Sequence of chain 1.F:
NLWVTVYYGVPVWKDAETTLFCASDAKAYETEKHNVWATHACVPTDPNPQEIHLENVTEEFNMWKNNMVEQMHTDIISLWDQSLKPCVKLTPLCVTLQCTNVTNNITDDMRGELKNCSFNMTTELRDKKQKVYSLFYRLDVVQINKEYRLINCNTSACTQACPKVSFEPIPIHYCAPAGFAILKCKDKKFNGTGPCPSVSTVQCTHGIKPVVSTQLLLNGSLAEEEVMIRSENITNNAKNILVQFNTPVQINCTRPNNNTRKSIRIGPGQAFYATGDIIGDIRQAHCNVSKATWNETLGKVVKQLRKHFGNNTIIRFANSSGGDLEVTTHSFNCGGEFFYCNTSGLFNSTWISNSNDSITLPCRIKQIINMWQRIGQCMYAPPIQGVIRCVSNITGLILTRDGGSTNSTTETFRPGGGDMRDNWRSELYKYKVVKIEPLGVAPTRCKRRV

Binding-site contacts:
Ligand atom C8 contacts residue SER357 of chain 1.F at 4.0 Å.
Ligand atom O7 contacts residue GLY358 of chain 1.F at 4.3 Å.
Ligand atom C8 contacts residue NAG1 of chain 1.BA at 3.4 Å.
Ligand atom C3 contacts residue ASN361 of chain 1.F at 3.8 Å.
Ligand atom C8 contacts residue NAG2 of chain 1.BA at 4.0 Å.
Ligand atom C7 contacts residue ASN361 of chain 1.F at 3.1 Å.
Ligand atom O7 contacts residue ASN361 of chain 1.F at 3.0 Å (h-bond).
Ligand atom O5 contacts residue ASN361 of chain 1.F at 2.4 Å (h-bond).
Ligand atom C5 contacts residue ASN361 of chain 1.F at 3.7 Å.
Ligand atom C2 contacts residue ASN361 of chain 1.F at 2.4 Å.
Ligand atom C8 contacts residue ASN361 of chain 1.F at 4.3 Å.
Ligand atom C4 contacts residue ASN361 of chain 1.F at 4.2 Å.
Ligand atom N2 contacts residue NAG2 of chain 1.BA at 4.4 Å.
Ligand atom C1 contacts residue ASN361 of chain 1.F at 1.4 Å.
Ligand atom N2 contacts residue ASN361 of chain 1.F at 2.9 Å (h-bond).
Ligand atom O7 contacts residue SER357 of chain 1.F at 4.3 Å.

The small molecule below binds the protein below.
Small molecule (SMILES): CC(=O)N[C@@H]1[C@@H](O)[C@H](O)[C@@H](CO)O[C@H]1O